Binding-site contacts:
Ligand atom C3 contacts residue ASN315 of chain 5.E at 3.8 Å.
Ligand atom O5 contacts residue THR313 of chain 5.E at 4.3 Å.
Ligand atom C1 contacts residue ASN315 of chain 5.E at 1.4 Å.
Ligand atom C6 contacts residue ASN315 of chain 5.E at 4.5 Å.
Ligand atom C5 contacts residue ASN315 of chain 5.E at 3.7 Å.
Ligand atom C1 contacts residue VAL314 of chain 5.E at 4.4 Å (hydrophobic).
Ligand atom C7 contacts residue ASN315 of chain 5.E at 3.3 Å.
Ligand atom O7 contacts residue ASN315 of chain 5.E at 4.2 Å.
Ligand atom N2 contacts residue ASN315 of chain 5.E at 2.8 Å (h-bond).
Ligand atom C8 contacts residue ILE281 of chain 5.E at 4.5 Å (hydrophobic).
Ligand atom O5 contacts residue VAL314 of chain 5.E at 3.8 Å.
Ligand atom O5 contacts residue ASN315 of chain 5.E at 2.4 Å (h-bond).
Ligand atom C8 contacts residue ASN315 of chain 5.E at 3.5 Å.
Ligand atom C4 contacts residue ASN315 of chain 5.E at 4.3 Å.
Ligand atom C2 contacts residue ASN315 of chain 5.E at 2.5 Å.
Ligand atom C6 contacts residue THR313 of chain 5.E at 4.5 Å.

A small-molecule ligand and the protein it binds are described below.
Small molecule (SMILES): CC(=O)N[C@@H]1[C@@H](O)[C@H](O)[C@@H](CO)O[C@H]1O

Sequence of chain 5.E:
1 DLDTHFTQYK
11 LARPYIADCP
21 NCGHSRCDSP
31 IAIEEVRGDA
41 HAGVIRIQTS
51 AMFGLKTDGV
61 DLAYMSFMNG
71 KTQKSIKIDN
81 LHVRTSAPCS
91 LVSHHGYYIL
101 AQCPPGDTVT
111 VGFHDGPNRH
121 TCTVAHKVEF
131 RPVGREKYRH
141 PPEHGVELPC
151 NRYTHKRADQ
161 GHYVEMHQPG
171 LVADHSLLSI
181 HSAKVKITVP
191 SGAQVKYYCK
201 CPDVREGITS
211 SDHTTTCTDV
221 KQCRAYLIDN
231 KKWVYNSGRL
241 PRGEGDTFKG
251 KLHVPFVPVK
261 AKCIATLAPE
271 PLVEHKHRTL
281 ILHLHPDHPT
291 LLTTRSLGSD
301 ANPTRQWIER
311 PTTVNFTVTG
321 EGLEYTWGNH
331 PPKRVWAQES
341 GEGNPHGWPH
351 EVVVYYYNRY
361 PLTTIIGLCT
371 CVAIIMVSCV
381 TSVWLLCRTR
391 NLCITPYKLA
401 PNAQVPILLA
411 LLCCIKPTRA